Sequence of chain 5.A:
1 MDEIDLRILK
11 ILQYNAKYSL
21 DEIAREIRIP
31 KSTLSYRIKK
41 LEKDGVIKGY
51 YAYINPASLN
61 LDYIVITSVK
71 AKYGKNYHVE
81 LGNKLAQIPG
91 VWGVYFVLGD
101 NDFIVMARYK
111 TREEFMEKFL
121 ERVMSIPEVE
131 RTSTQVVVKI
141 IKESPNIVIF

Binding-site contacts:
Ligand atom O contacts residue SER32 of chain 5.A at 3.0 Å (h-bond).
Ligand atom NE2 contacts residue PRO30 of chain 5.A at 3.6 Å.
Ligand atom OXT contacts residue LYS31 of chain 5.A at 2.5 Å (salt-bridge).
Ligand atom OXT contacts residue PRO30 of chain 5.A at 3.1 Å.
Ligand atom CA contacts residue PRO30 of chain 5.A at 4.4 Å (hydrophobic).
Ligand atom CD contacts residue LYS31 of chain 5.A at 3.3 Å.
Ligand atom C contacts residue LYS31 of chain 5.A at 3.7 Å.
Ligand atom CG contacts residue LYS31 of chain 5.A at 3.4 Å.
Ligand atom CA contacts residue LYS31 of chain 5.A at 4.4 Å.
Ligand atom C contacts residue SER32 of chain 5.A at 3.4 Å.
Ligand atom C contacts residue PRO30 of chain 5.A at 4.1 Å (hydrophobic).
Ligand atom OXT contacts residue SER32 of chain 5.A at 2.6 Å (h-bond).
Ligand atom CD contacts residue PRO30 of chain 5.A at 4.3 Å (hydrophobic).
Ligand atom OE1 contacts residue LYS31 of chain 5.A at 3.0 Å.
Ligand atom NE2 contacts residue LYS31 of chain 5.A at 3.4 Å (salt-bridge).
Ligand atom OE1 contacts residue ALA24 of chain 5.A at 4.1 Å.

The protein below binds the small molecule below.
Small molecule (SMILES): NC(=O)CC[C@H](N)C(=O)O